Sequence of chain 1.A:
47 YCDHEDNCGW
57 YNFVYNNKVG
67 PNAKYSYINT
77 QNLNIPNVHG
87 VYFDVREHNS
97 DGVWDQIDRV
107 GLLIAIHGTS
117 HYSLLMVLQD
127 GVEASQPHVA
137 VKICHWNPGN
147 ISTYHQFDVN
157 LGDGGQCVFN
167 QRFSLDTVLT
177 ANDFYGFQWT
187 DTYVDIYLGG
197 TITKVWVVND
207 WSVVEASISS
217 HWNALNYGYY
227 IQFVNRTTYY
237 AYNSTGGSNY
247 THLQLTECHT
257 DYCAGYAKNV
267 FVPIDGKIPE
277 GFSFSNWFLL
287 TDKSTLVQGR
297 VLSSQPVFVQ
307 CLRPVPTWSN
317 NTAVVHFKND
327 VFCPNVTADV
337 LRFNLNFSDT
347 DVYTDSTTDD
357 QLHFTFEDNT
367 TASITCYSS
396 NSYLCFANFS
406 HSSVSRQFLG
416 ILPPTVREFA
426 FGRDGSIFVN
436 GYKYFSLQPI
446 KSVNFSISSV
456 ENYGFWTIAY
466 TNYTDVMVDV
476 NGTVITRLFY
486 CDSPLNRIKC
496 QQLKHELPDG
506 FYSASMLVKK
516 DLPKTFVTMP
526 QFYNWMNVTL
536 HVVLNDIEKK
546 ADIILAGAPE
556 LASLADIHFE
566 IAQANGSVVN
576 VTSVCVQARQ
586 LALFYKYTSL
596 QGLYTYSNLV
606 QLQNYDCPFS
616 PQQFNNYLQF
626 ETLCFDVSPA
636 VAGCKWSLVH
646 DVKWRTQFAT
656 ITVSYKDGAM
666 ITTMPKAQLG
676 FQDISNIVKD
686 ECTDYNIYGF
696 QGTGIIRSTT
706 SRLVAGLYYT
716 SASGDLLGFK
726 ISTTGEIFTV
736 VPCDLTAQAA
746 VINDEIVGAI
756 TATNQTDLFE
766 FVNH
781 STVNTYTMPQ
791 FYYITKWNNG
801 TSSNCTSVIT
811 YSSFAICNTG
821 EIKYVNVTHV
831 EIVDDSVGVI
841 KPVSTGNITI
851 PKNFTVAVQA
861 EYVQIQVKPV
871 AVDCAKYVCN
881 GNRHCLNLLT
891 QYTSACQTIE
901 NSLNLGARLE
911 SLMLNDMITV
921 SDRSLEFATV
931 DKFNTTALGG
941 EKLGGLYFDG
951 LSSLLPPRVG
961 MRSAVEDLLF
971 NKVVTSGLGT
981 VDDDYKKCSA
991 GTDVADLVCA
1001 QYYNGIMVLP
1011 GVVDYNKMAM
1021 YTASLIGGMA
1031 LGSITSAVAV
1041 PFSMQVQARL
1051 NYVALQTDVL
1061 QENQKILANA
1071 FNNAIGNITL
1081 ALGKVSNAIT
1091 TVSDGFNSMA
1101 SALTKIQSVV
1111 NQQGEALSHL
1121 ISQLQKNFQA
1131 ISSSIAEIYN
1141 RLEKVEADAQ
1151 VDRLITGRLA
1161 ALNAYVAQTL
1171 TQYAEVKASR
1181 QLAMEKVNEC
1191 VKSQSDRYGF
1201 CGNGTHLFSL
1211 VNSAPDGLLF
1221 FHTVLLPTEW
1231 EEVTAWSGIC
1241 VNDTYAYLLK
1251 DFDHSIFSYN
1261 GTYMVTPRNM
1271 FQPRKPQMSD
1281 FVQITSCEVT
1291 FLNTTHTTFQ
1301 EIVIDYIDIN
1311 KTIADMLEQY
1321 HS

Binding-site contacts:
Ligand atom O7 contacts residue ASN934 of chain 1.A at 4.4 Å.
Ligand atom C7 contacts residue PHE948 of chain 1.A at 4.4 Å (hydrophobic).
Ligand atom C2 contacts residue ASN934 of chain 1.A at 2.4 Å.
Ligand atom C3 contacts residue ASN934 of chain 1.A at 3.8 Å.
Ligand atom C1 contacts residue ASN934 of chain 1.A at 1.4 Å.
Ligand atom O3 contacts residue THR935 of chain 1.A at 4.2 Å.
Ligand atom O5 contacts residue ASN934 of chain 1.A at 2.3 Å (h-bond).
Ligand atom O2 contacts residue ASN934 of chain 1.A at 4.1 Å.
Ligand atom O6 contacts residue ASN934 of chain 1.A at 4.5 Å.
Ligand atom C5 contacts residue ASN934 of chain 1.A at 3.6 Å.
Ligand atom C7 contacts residue ASN934 of chain 1.A at 3.5 Å.
Ligand atom O7 contacts residue PHE948 of chain 1.A at 4.1 Å.
Ligand atom C8 contacts residue ASN934 of chain 1.A at 3.6 Å.
Ligand atom C4 contacts residue ASN934 of chain 1.A at 4.2 Å.
Ligand atom N2 contacts residue PHE948 of chain 1.A at 4.2 Å.
Ligand atom N2 contacts residue ASN934 of chain 1.A at 2.9 Å (h-bond).

This small molecule binds to this protein.
Small molecule (SMILES): CC(=O)N[C@H]1[C@H](O[C@H]2[C@H](O)[C@@H](NC(C)=O)CO[C@@H]2CO[C@@H]2O[C@@H](C)[C@@H](O)[C@@H](O)[C@@H]2O)O[C@H](CO)[C@@H](O[C@@H]2O[C@H](CO)[C@@H](O)[C@H](O)[C@@H]2O)[C@@H]1O